Sequence of chain 3.A:
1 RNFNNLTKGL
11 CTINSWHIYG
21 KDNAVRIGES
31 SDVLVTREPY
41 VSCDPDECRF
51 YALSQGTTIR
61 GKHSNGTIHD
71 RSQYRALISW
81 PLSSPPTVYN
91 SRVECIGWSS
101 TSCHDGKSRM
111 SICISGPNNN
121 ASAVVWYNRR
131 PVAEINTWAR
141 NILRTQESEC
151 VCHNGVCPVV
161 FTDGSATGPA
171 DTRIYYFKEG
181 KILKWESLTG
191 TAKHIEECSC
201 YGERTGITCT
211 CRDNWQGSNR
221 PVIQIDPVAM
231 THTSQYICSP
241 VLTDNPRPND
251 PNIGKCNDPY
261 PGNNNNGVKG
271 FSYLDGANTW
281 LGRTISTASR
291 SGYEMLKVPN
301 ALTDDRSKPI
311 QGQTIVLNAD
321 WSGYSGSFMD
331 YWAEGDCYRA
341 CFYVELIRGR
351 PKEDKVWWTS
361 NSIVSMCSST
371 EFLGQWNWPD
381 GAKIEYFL

The protein below binds the small molecule below.
Small molecule (SMILES): CC(=O)N[C@H]1[C@H](O[C@H]2[C@H](O)[C@@H](NC(C)=O)CO[C@@H]2CO)O[C@H](CO)[C@@H](O[C@@H]2O[C@H](CO[C@H]3O[C@H](CO[C@H]4O[C@H](CO)[C@@H](O)[C@H](O)[C@@H]4O)[C@@H](O)[C@H](O[C@H]4O[C@H](CO)[C@@H](O)[C@H](O)[C@@H]4O)[C@@H]3O)[C@@H](O)[C@H](O[C@H]3O[C@H](CO)[C@@H](O)[C@H](O)[C@@H]3O[C@H]3O[C@H](CO)[C@@H](O)[C@H](O)[C@@H]3O[C@H]3O[C@H](CO)[C@@H](O)[C@H](O)[C@@H]3O)[C@@H]2O)[C@@H]1O

Binding-site contacts:
Ligand atom O2 contacts residue ASN249 of chain 2.A at 3.2 Å (h-bond).
Ligand atom C3 contacts residue GLY312 of chain 2.A at 3.2 Å.
Ligand atom O5 contacts residue ARG283 of chain 2.A at 3.2 Å (salt-bridge).
Ligand atom O5 contacts residue GLY312 of chain 2.A at 3.6 Å.
Ligand atom N2 contacts residue ASN120 of chain 3.A at 2.9 Å (h-bond).
Ligand atom O4 contacts residue GLY312 of chain 2.A at 3.7 Å.
Ligand atom O2 contacts residue LEU296 of chain 2.A at 3.5 Å.
Ligand atom O3 contacts residue ARG283 of chain 2.A at 2.9 Å (salt-bridge).
Ligand atom O4 contacts residue ARG283 of chain 2.A at 3.6 Å.
Ligand atom O3 contacts residue GLU294 of chain 2.A at 2.6 Å (salt-bridge).
Ligand atom O5 contacts residue ASP250 of chain 2.A at 3.5 Å (salt-bridge).
Ligand atom O4 contacts residue THR287 of chain 2.A at 3.3 Å.
Ligand atom O6 contacts residue ILE310 of chain 2.A at 3.5 Å (h-bond).
Ligand atom O5 contacts residue ASN120 of chain 3.A at 2.4 Å (h-bond).
Ligand atom C2 contacts residue ASN120 of chain 3.A at 2.3 Å.
Ligand atom C7 contacts residue ASN120 of chain 3.A at 3.5 Å.
Ligand atom O4 contacts residue ARG247 of chain 2.A at 3.1 Å (salt-bridge).
Ligand atom C6 contacts residue ASP250 of chain 2.A at 3.5 Å.
Ligand atom C3 contacts residue GLU294 of chain 2.A at 3.3 Å.
Ligand atom O6 contacts residue ILE285 of chain 2.A at 2.7 Å (h-bond).
Ligand atom C5 contacts residue ASN120 of chain 3.A at 3.7 Å.
Ligand atom C1 contacts residue ASN120 of chain 3.A at 1.4 Å.
Ligand atom O6 contacts residue ASP250 of chain 2.A at 2.5 Å (salt-bridge).
Ligand atom O5 contacts residue GLY374 of chain 2.A at 3.3 Å.
Ligand atom C5 contacts residue ARG283 of chain 2.A at 3.6 Å.
Ligand atom C6 contacts residue GLN311 of chain 2.A at 3.6 Å.
Ligand atom O6 contacts residue GLN375 of chain 2.A at 3.4 Å.
Ligand atom O5 contacts residue GLN375 of chain 2.A at 3.3 Å (h-bond).
Ligand atom C4 contacts residue GLU294 of chain 2.A at 3.5 Å.
Ligand atom C6 contacts residue ILE285 of chain 2.A at 3.4 Å (hydrophobic).
Ligand atom O4 contacts residue GLU294 of chain 2.A at 2.7 Å (salt-bridge).
Ligand atom O2 contacts residue GLY312 of chain 2.A at 3.2 Å.
Ligand atom O3 contacts residue ASP250 of chain 2.A at 3.1 Å (salt-bridge).
Ligand atom C6 contacts residue ILE310 of chain 2.A at 3.5 Å (hydrophobic).
Ligand atom O3 contacts residue ASN249 of chain 2.A at 2.7 Å (h-bond).
Ligand atom O3 contacts residue GLY312 of chain 2.A at 3.1 Å (h-bond).
Ligand atom O6 contacts residue LEU373 of chain 2.A at 3.7 Å.
Ligand atom C6 contacts residue LEU373 of chain 2.A at 3.3 Å (hydrophobic).
Ligand atom O7 contacts residue ASN120 of chain 3.A at 3.6 Å.
Ligand atom O3 contacts residue GLN311 of chain 2.A at 3.3 Å.

Sequence of chain 2.A:
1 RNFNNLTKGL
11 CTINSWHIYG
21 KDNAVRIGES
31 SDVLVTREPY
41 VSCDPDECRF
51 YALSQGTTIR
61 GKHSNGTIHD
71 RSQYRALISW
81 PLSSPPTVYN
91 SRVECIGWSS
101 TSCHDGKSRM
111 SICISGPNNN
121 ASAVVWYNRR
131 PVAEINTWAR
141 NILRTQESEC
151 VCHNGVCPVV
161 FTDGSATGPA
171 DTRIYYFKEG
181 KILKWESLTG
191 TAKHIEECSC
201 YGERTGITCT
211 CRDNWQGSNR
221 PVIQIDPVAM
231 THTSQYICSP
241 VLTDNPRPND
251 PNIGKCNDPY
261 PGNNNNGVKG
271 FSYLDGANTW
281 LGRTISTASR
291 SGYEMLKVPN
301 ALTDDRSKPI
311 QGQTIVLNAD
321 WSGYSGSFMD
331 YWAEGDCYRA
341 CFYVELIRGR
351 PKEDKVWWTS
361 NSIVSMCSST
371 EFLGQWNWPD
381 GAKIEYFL